This small molecule binds to this protein.
Small molecule (SMILES): CC(=O)N[C@@H]1[C@@H](O)[C@H](O)[C@@H](CO)O[C@H]1O

Binding-site contacts:
Ligand atom C8 contacts residue GLN328 of chain 1.A at 3.6 Å.
Ligand atom C1 contacts residue GLN328 of chain 1.A at 4.2 Å.
Ligand atom O5 contacts residue ASN335 of chain 1.A at 3.0 Å (h-bond).
Ligand atom N2 contacts residue ASN346 of chain 1.A at 3.5 Å (h-bond).
Ligand atom C6 contacts residue ASN335 of chain 1.A at 3.8 Å.
Ligand atom C1 contacts residue ASN335 of chain 1.A at 3.7 Å.
Ligand atom C6 contacts residue ASN346 of chain 1.A at 4.3 Å.
Ligand atom O3 contacts residue GLN328 of chain 1.A at 3.2 Å (h-bond).
Ligand atom O7 contacts residue GLN328 of chain 1.A at 3.3 Å (h-bond).
Ligand atom N2 contacts residue GLN328 of chain 1.A at 3.7 Å.
Ligand atom C5 contacts residue ASN335 of chain 1.A at 3.7 Å.
Ligand atom C3 contacts residue GLN328 of chain 1.A at 3.6 Å.
Ligand atom C2 contacts residue GLN328 of chain 1.A at 3.1 Å.
Ligand atom C2 contacts residue ASN335 of chain 1.A at 4.1 Å.
Ligand atom C4 contacts residue GLN328 of chain 1.A at 4.1 Å.
Ligand atom C7 contacts residue GLN328 of chain 1.A at 3.3 Å.
Ligand atom C4 contacts residue ASN346 of chain 1.A at 4.1 Å.
Ligand atom C4 contacts residue ASN335 of chain 1.A at 4.0 Å.
Ligand atom C2 contacts residue ASN346 of chain 1.A at 2.9 Å.
Ligand atom O7 contacts residue ASN346 of chain 1.A at 4.4 Å.
Ligand atom C7 contacts residue ASN346 of chain 1.A at 4.4 Å.
Ligand atom O6 contacts residue ASN335 of chain 1.A at 2.9 Å (h-bond).
Ligand atom C3 contacts residue ASN346 of chain 1.A at 4.0 Å.
Ligand atom O5 contacts residue ASN346 of chain 1.A at 2.0 Å (h-bond).
Ligand atom O7 contacts residue LYS337 of chain 1.A at 4.4 Å.
Ligand atom C5 contacts residue ASN346 of chain 1.A at 3.3 Å.
Ligand atom C1 contacts residue ASN346 of chain 1.A at 1.5 Å.

Sequence of chain 1.A:
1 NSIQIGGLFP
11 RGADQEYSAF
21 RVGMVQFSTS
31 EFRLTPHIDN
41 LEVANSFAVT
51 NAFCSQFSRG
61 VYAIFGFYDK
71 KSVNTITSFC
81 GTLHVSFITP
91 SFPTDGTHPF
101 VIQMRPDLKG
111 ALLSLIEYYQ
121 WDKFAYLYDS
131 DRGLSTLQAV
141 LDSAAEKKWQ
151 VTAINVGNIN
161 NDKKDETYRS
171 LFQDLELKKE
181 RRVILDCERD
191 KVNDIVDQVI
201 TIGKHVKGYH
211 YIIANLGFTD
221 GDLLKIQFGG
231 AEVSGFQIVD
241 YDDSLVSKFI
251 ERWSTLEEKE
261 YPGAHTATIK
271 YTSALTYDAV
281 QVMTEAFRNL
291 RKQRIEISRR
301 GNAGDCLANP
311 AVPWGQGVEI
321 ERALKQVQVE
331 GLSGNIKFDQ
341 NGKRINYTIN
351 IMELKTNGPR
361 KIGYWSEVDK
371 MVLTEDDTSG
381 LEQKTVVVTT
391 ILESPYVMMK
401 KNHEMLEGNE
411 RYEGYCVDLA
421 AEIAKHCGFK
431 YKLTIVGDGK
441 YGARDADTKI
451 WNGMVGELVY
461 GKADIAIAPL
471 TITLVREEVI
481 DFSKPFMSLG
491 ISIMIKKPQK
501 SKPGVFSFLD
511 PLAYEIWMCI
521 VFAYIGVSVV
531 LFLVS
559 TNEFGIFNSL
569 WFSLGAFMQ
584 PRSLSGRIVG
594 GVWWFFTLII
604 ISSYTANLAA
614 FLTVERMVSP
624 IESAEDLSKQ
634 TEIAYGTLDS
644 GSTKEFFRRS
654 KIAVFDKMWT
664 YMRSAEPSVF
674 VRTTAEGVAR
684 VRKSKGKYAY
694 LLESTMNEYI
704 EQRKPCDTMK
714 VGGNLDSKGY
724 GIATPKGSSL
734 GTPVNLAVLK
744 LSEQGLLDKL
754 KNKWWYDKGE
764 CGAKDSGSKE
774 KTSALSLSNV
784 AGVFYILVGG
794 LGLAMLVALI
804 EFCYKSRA